Sequence of chain 1.C:
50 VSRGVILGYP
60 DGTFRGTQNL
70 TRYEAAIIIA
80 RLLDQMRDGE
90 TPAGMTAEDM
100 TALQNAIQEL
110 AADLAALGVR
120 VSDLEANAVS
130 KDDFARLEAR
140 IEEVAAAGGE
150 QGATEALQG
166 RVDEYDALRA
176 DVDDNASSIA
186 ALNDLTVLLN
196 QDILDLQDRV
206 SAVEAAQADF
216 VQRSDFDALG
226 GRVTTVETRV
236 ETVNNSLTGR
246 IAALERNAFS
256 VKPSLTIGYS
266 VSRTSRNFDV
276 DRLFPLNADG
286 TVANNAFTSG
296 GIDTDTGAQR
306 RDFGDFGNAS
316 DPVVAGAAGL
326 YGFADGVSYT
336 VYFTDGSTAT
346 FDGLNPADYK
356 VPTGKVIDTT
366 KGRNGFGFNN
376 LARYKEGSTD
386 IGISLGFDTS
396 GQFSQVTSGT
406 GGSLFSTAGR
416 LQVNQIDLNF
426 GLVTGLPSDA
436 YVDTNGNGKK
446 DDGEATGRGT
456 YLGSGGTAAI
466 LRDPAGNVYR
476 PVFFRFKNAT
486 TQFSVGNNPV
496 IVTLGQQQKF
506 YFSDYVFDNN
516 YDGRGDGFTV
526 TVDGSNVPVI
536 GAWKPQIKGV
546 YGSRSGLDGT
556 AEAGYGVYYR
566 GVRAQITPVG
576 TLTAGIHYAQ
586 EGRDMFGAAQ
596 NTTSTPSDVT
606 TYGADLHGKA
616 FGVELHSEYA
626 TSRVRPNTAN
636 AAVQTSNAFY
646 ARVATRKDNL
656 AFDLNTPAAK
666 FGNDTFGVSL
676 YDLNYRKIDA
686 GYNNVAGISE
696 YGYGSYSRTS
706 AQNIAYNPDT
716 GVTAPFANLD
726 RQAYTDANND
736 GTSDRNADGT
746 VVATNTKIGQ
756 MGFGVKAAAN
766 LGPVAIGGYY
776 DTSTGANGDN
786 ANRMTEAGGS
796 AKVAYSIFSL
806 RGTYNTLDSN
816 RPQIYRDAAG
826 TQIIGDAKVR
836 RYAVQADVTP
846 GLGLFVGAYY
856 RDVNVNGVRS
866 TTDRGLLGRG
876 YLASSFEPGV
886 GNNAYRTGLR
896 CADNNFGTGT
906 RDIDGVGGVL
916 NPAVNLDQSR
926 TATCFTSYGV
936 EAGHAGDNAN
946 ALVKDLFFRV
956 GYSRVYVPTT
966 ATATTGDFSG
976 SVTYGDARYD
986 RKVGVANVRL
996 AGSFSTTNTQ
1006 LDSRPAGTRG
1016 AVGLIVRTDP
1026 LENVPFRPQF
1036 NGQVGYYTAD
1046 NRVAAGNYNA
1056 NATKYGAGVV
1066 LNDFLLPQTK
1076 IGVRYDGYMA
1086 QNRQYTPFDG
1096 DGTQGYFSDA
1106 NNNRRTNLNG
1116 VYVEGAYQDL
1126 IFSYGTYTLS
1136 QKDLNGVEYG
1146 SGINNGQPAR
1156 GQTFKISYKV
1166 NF

Binding-site contacts:
Ligand atom C37 contacts residue GLY529 of chain 1.A at 3.8 Å.
Ligand atom C17 contacts residue ILE542 of chain 1.A at 3.1 Å (hydrophobic).
Ligand atom C40 contacts residue ALA609 of chain 1.A at 2.7 Å (hydrophobic).
Ligand atom C28 contacts residue ALA579 of chain 1.A at 4.0 Å (hydrophobic).
Ligand atom C38 contacts residue ILE571 of chain 1.A at 3.6 Å (hydrophobic).
Ligand atom C40 contacts residue GLY580 of chain 1.A at 3.7 Å.
Ligand atom C38 contacts residue GLN541 of chain 1.A at 3.8 Å.
Ligand atom C29 contacts residue ALA609 of chain 1.A at 3.9 Å (hydrophobic).
Ligand atom C31 contacts residue LEU611 of chain 1.A at 3.9 Å (hydrophobic).
Ligand atom C34 contacts residue SER622 of chain 1.A at 4.0 Å.
Ligand atom C15 contacts residue GLY529 of chain 1.A at 3.4 Å.
Ligand atom C8 contacts residue LEU1071 of chain 1.C at 3.2 Å (hydrophobic).
Ligand atom O1 contacts residue LEU1070 of chain 1.C at 3.9 Å.
Ligand atom O3 contacts residue SER622 of chain 1.A at 2.8 Å (h-bond).
Ligand atom C35 contacts residue ASP610 of chain 1.A at 3.4 Å.
Ligand atom O3 contacts residue LEU611 of chain 1.A at 3.8 Å.
Ligand atom C27 contacts residue ILE581 of chain 1.A at 3.9 Å (hydrophobic).
Ligand atom C37 contacts residue GLN541 of chain 1.A at 3.2 Å.
Ligand atom C27 contacts residue GLY580 of chain 1.A at 3.7 Å.
Ligand atom C39 contacts residue ALA579 of chain 1.A at 3.5 Å (hydrophobic).
Ligand atom C40 contacts residue ILE581 of chain 1.A at 3.4 Å (hydrophobic).
Ligand atom C27 contacts residue ALA579 of chain 1.A at 3.7 Å (hydrophobic).
Ligand atom C37 contacts residue PRO540 of chain 1.A at 2.7 Å (hydrophobic).
Ligand atom C13 contacts residue VAL527 of chain 1.A at 4.0 Å (hydrophobic).
Ligand atom C36 contacts residue VAL527 of chain 1.A at 3.5 Å (hydrophobic).
Ligand atom C39 contacts residue ALA569 of chain 1.A at 2.8 Å (hydrophobic).
Ligand atom C39 contacts residue ILE581 of chain 1.A at 3.6 Å (hydrophobic).
Ligand atom C29 contacts residue GLY580 of chain 1.A at 3.9 Å.
Ligand atom C36 contacts residue GLY529 of chain 1.A at 3.9 Å.
Ligand atom C36 contacts residue ASP528 of chain 1.A at 3.7 Å.
Ligand atom C38 contacts residue PRO540 of chain 1.A at 3.9 Å (hydrophobic).
Ligand atom C38 contacts residue GLN570 of chain 1.A at 3.4 Å.
Ligand atom C18 contacts residue ILE542 of chain 1.A at 2.7 Å (hydrophobic).
Ligand atom C12 contacts residue VAL527 of chain 1.A at 3.8 Å (hydrophobic).
Ligand atom C35 contacts residue ALA609 of chain 1.A at 2.7 Å (hydrophobic).
Ligand atom C16 contacts residue PRO540 of chain 1.A at 3.5 Å (hydrophobic).
Ligand atom C38 contacts residue ALA569 of chain 1.A at 3.9 Å (hydrophobic).
Ligand atom C33 contacts residue SER622 of chain 1.A at 3.8 Å.
Ligand atom C39 contacts residue GLY580 of chain 1.A at 3.5 Å.
Ligand atom C39 contacts residue GLN570 of chain 1.A at 3.8 Å.

Sequence of chain 1.E:
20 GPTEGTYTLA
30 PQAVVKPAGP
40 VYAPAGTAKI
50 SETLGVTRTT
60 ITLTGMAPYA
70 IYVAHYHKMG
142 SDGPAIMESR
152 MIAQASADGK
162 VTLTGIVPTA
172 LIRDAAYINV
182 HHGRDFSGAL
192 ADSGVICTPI

The protein below binds the small molecule below.
Small molecule (SMILES): C[C@@H](CCC[C@@H](C)CCCC[C@@H](C)CCC[C@H](C)CC[C@@H]1[C@@H](C)C(O)C[C@H](O)C1(C)C)CCC[C@H](C)CCCC(C)(C)O

Sequence of chain 1.A:
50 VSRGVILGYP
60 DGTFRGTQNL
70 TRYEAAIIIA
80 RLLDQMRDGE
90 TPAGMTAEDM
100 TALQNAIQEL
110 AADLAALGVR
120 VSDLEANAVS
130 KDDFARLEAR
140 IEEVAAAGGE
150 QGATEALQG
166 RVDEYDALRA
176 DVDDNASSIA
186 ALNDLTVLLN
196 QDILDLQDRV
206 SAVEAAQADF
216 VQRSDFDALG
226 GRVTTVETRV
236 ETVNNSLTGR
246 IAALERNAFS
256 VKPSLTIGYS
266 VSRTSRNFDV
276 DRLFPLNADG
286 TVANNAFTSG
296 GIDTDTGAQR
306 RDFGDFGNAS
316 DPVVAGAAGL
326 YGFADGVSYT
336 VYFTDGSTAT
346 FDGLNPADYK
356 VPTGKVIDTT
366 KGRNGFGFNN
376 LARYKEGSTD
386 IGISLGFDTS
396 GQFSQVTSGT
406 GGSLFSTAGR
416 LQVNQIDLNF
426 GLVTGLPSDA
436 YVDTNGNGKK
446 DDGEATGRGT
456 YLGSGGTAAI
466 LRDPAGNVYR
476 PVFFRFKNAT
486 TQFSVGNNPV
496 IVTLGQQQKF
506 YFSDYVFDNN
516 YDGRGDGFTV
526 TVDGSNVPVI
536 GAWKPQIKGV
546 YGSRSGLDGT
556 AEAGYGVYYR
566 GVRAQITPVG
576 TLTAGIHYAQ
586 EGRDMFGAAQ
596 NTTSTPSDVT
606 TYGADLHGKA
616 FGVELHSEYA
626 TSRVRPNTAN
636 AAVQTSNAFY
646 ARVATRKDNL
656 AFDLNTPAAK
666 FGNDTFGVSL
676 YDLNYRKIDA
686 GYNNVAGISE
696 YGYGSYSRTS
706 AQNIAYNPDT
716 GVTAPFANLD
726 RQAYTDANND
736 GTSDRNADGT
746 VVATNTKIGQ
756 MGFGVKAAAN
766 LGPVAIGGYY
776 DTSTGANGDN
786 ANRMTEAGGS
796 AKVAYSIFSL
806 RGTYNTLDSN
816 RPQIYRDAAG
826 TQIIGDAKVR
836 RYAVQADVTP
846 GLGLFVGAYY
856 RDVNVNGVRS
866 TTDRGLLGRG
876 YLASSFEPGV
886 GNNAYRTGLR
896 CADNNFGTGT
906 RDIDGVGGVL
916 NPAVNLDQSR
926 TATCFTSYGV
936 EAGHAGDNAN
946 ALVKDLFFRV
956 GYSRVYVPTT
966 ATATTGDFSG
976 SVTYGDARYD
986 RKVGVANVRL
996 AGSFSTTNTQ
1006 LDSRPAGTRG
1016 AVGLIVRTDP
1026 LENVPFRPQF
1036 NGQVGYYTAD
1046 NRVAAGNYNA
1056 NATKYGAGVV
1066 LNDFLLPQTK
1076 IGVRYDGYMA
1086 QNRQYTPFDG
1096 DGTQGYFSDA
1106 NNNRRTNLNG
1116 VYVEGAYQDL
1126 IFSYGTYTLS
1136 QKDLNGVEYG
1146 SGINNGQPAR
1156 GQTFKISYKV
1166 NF